The small molecule below binds the protein below.
Small molecule (SMILES): OC[C@H]1O[C@H](O)[C@@H](O)[C@@H](O)[C@@H]1O

Sequence of chain 1.A:
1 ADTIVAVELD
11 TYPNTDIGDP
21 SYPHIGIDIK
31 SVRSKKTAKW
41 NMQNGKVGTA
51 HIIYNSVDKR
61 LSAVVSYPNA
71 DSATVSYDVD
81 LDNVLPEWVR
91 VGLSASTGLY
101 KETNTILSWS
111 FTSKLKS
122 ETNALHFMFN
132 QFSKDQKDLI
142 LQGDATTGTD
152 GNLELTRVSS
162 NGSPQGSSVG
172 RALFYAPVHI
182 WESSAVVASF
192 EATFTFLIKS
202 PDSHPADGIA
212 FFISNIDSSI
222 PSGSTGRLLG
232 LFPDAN

Binding-site contacts:
Ligand atom O6 contacts residue ALA207 of chain 1.A at 3.5 Å.
Ligand atom C3 contacts residue ASN14 of chain 1.A at 4.0 Å.
Ligand atom C3 contacts residue ARG228 of chain 1.A at 4.0 Å.
Ligand atom O2 contacts residue GLY98 of chain 1.A at 3.5 Å.
Ligand atom C1 contacts residue LEU99 of chain 1.A at 3.7 Å (hydrophobic).
Ligand atom C4 contacts residue ASN14 of chain 1.A at 3.9 Å.
Ligand atom C4 contacts residue ASP208 of chain 1.A at 3.3 Å.
Ligand atom O4 contacts residue ASN14 of chain 1.A at 2.8 Å (h-bond).
Ligand atom C6 contacts residue ASP208 of chain 1.A at 3.2 Å.
Ligand atom C5 contacts residue TYR12 of chain 1.A at 3.6 Å (hydrophobic).
Ligand atom C5 contacts residue SQ01 of chain 1.K at 3.0 Å.
Ligand atom O2 contacts residue SQ01 of chain 1.K at 3.6 Å.
Ligand atom C4 contacts residue SQ01 of chain 1.K at 3.5 Å.
Ligand atom O4 contacts residue ARG228 of chain 1.A at 3.3 Å (salt-bridge).
Ligand atom O6 contacts residue LEU99 of chain 1.A at 3.0 Å (h-bond).
Ligand atom O4 contacts residue TYR12 of chain 1.A at 3.6 Å.
Ligand atom C1 contacts residue SQ01 of chain 1.K at 1.4 Å.
Ligand atom O5 contacts residue LEU99 of chain 1.A at 3.2 Å (h-bond).
Ligand atom O3 contacts residue GLY227 of chain 1.A at 3.5 Å.
Ligand atom O2 contacts residue LEU99 of chain 1.A at 3.6 Å (h-bond).
Ligand atom C6 contacts residue LEU99 of chain 1.A at 3.9 Å (hydrophobic).
Ligand atom O6 contacts residue ASP208 of chain 1.A at 2.7 Å (salt-bridge).
Ligand atom O4 contacts residue ASP208 of chain 1.A at 2.4 Å (salt-bridge).
Ligand atom O3 contacts residue ARG228 of chain 1.A at 3.0 Å (salt-bridge).
Ligand atom C6 contacts residue TYR12 of chain 1.A at 3.9 Å (hydrophobic).
Ligand atom C6 contacts residue GLY98 of chain 1.A at 4.1 Å.
Ligand atom C4 contacts residue GLY227 of chain 1.A at 3.8 Å.
Ligand atom C3 contacts residue SQ01 of chain 1.K at 2.9 Å.
Ligand atom C5 contacts residue ASP208 of chain 1.A at 3.9 Å.
Ligand atom O5 contacts residue TYR100 of chain 1.A at 4.1 Å.
Ligand atom C6 contacts residue ALA207 of chain 1.A at 3.4 Å (hydrophobic).
Ligand atom O6 contacts residue THR97 of chain 1.A at 4.0 Å.
Ligand atom O2 contacts residue GLY227 of chain 1.A at 4.0 Å.
Ligand atom O6 contacts residue GLY98 of chain 1.A at 2.8 Å.
Ligand atom C4 contacts residue ARG228 of chain 1.A at 3.8 Å.
Ligand atom O5 contacts residue SQ01 of chain 1.K at 2.3 Å (h-bond).
Ligand atom C2 contacts residue SQ01 of chain 1.K at 2.4 Å.
Ligand atom O6 contacts residue TYR100 of chain 1.A at 3.0 Å (h-bond).
Ligand atom O4 contacts residue GLY227 of chain 1.A at 3.9 Å.
Ligand atom C6 contacts residue TYR100 of chain 1.A at 3.6 Å (hydrophobic).